Sequence of chain 31.A:
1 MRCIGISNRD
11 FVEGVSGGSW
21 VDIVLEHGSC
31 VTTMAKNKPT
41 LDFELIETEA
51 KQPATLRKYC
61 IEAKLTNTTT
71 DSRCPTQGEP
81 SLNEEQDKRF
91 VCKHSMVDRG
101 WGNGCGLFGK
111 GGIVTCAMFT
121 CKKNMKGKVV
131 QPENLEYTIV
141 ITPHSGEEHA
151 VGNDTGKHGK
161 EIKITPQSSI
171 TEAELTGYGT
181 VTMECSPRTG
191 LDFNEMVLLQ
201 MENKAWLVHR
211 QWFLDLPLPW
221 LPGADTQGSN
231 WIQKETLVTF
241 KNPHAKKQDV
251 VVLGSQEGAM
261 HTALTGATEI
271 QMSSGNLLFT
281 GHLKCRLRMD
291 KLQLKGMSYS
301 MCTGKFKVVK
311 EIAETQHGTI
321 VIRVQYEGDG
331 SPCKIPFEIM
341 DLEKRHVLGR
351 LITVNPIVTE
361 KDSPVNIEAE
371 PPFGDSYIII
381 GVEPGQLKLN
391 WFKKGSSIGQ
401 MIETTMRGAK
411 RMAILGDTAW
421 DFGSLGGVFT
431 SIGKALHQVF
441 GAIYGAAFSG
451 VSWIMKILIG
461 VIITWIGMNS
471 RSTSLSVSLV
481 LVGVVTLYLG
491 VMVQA

A small-molecule ligand and the protein it binds are described below.
Small molecule (SMILES): CC(=O)N[C@@H]1[C@@H](O)[C@H](O)[C@@H](CO)O[C@H]1O

Binding-site contacts:
Ligand atom C8 contacts residue ASN67 of chain 31.A at 4.3 Å.
Ligand atom C7 contacts residue ASN67 of chain 31.A at 3.9 Å.
Ligand atom N2 contacts residue ASN67 of chain 31.A at 2.9 Å (h-bond).
Ligand atom O5 contacts residue ASN67 of chain 31.A at 2.4 Å (h-bond).
Ligand atom C5 contacts residue ASN67 of chain 31.A at 3.7 Å.
Ligand atom C4 contacts residue ASN67 of chain 31.A at 4.2 Å.
Ligand atom C8 contacts residue MET118 of chain 31.A at 4.3 Å (hydrophobic).
Ligand atom C1 contacts residue ASN67 of chain 31.A at 1.4 Å.
Ligand atom O7 contacts residue ASN67 of chain 31.A at 4.3 Å.
Ligand atom C8 contacts residue PHE90 of chain 31.A at 3.7 Å (hydrophobic).
Ligand atom C3 contacts residue ASN67 of chain 31.A at 3.8 Å.
Ligand atom C2 contacts residue ASN67 of chain 31.A at 2.5 Å.